Binding-site contacts:
Ligand atom NH1 contacts residue ASP235 of chain 1.A at 2.9 Å (salt-bridge).
Ligand atom OG contacts residue ASP168 of chain 1.A at 2.5 Å (salt-bridge).
Ligand atom CZ contacts residue ASP171 of chain 1.A at 3.6 Å.
Ligand atom O contacts residue LYS170 of chain 1.A at 2.7 Å (salt-bridge).
Ligand atom NH2 contacts residue ASP132 of chain 1.A at 3.2 Å (salt-bridge).
Ligand atom NE contacts residue PHE131 of chain 1.A at 3.7 Å.
Ligand atom NH1 contacts residue ASP171 of chain 1.A at 3.6 Å.
Ligand atom CB contacts residue ASP168 of chain 1.A at 3.6 Å.
Ligand atom N contacts residue PHE131 of chain 1.A at 3.6 Å.
Ligand atom NH2 contacts residue ASP129 of chain 1.A at 3.0 Å (salt-bridge).
Ligand atom NH1 contacts residue GLY239 of chain 1.A at 3.5 Å (h-bond).
Ligand atom CD2 contacts residue GLU244 of chain 1.A at 3.7 Å.
Ligand atom CD contacts residue THR135 of chain 1.A at 3.5 Å.
Ligand atom NH2 contacts residue ILE134 of chain 1.A at 3.5 Å.
Ligand atom C contacts residue PHE131 of chain 1.A at 3.6 Å (hydrophobic).
Ligand atom CZ contacts residue PHE131 of chain 1.A at 3.6 Å (hydrophobic).
Ligand atom NH2 contacts residue PHE131 of chain 1.A at 2.9 Å (h-bond).
Ligand atom CE1 contacts residue GLU244 of chain 1.A at 3.7 Å.
Ligand atom OG contacts residue LYS170 of chain 1.A at 3.6 Å (salt-bridge).
Ligand atom CB contacts residue ASP240 of chain 1.A at 3.7 Å.
Ligand atom CG contacts residue PHE131 of chain 1.A at 3.4 Å (hydrophobic).
Ligand atom NH2 contacts residue ASP171 of chain 1.A at 2.8 Å (salt-bridge).
Ligand atom O contacts residue ASP203 of chain 1.A at 3.4 Å (salt-bridge).
Ligand atom CD contacts residue ARG257 of chain 1.A at 3.7 Å.
Ligand atom CG contacts residue GLU172 of chain 1.A at 3.6 Å.
Ligand atom NE contacts residue THR135 of chain 1.A at 2.7 Å (h-bond).
Ligand atom OG contacts residue THR205 of chain 1.A at 3.5 Å (h-bond).
Ligand atom N contacts residue GLU172 of chain 1.A at 3.0 Å (salt-bridge).
Ligand atom NH1 contacts residue GLU172 of chain 1.A at 3.0 Å (salt-bridge).
Ligand atom O contacts residue GLU172 of chain 1.A at 3.4 Å (salt-bridge).
Ligand atom CE1 contacts residue ILE241 of chain 1.A at 3.5 Å (hydrophobic).
Ligand atom CB contacts residue GLU172 of chain 1.A at 3.4 Å.
Ligand atom CD contacts residue GLY239 of chain 1.A at 3.6 Å.
Ligand atom NH1 contacts residue ASP240 of chain 1.A at 3.2 Å (salt-bridge).
Ligand atom CD contacts residue GLU172 of chain 1.A at 3.7 Å.
Ligand atom ND1 contacts residue VAL207 of chain 1.A at 3.7 Å.
Ligand atom CA contacts residue ASP240 of chain 1.A at 3.6 Å.
Ligand atom CG contacts residue VAL207 of chain 1.A at 3.6 Å (hydrophobic).
Ligand atom O contacts residue PHE131 of chain 1.A at 3.4 Å.
Ligand atom NE2 contacts residue GLU244 of chain 1.A at 2.7 Å (salt-bridge).

Sequence of chain 1.A:
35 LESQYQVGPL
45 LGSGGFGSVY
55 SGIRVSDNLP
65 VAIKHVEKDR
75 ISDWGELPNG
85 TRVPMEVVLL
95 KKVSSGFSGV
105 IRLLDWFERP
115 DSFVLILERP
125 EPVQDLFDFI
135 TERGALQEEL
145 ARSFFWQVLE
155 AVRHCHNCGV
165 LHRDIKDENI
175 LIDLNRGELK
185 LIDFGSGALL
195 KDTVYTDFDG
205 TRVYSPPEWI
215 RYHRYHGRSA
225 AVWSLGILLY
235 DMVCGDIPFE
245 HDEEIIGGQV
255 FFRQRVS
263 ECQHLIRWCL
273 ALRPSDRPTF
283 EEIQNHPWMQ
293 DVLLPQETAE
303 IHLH

This protein binds this small molecule.
Small molecule (SMILES): CCC[C@H](NC(=O)[C@H](CCCN=C(N)N)NC(=O)[C@H](C)NC(=O)[C@@H](N)CCCN=C(N)N)C(=O)N[C@@H](CCCN=C(N)N)C(=O)N[C@@H](CC1=NC=NC1)C(=O)N(C)[C@@H](C)C(=O)N[C@H](C=O)CO